Binding-site contacts:
Ligand atom C25 contacts residue GLN192 of chain 2.A at 3.4 Å.
Ligand atom O5 contacts residue PRO168 of chain 2.A at 3.7 Å.
Ligand atom C5 contacts residue LEU141 of chain 2.A at 3.6 Å (hydrophobic).
Ligand atom CL1 contacts residue MET49 of chain 2.A at 3.7 Å.
Ligand atom O2 contacts residue GLY143 of chain 2.A at 2.6 Å (h-bond).
Ligand atom C4 contacts residue GLU166 of chain 2.A at 3.4 Å.
Ligand atom O1 contacts residue GLU166 of chain 2.A at 2.7 Å (salt-bridge).
Ligand atom CL1 contacts residue ASP187 of chain 2.A at 3.4 Å.
Ligand atom C23 contacts residue THR190 of chain 2.A at 3.6 Å.
Ligand atom C18 contacts residue MET165 of chain 2.A at 3.7 Å (hydrophobic).
Ligand atom N6 contacts residue THR190 of chain 2.A at 3.6 Å.
Ligand atom C7 contacts residue CYS145 of chain 2.A at 3.5 Å (hydrophobic).
Ligand atom N2 contacts residue HIS163 of chain 2.A at 3.0 Å (h-bond).
Ligand atom CL1 contacts residue HIS41 of chain 2.A at 3.5 Å.
Ligand atom C25 contacts residue THR190 of chain 2.A at 3.4 Å.
Ligand atom C5 contacts residue ASN142 of chain 2.A at 3.6 Å.
Ligand atom N2 contacts residue SER144 of chain 2.A at 3.6 Å (h-bond).
Ligand atom C4 contacts residue PHE140 of chain 2.A at 3.2 Å (hydrophobic).
Ligand atom C17 contacts residue MET49 of chain 2.A at 3.6 Å (hydrophobic).
Ligand atom N6 contacts residue PRO168 of chain 2.A at 3.6 Å.
Ligand atom N3 contacts residue ASN142 of chain 2.A at 3.6 Å.
Ligand atom O1 contacts residue MET165 of chain 2.A at 3.2 Å.
Ligand atom C4 contacts residue LEU141 of chain 2.A at 3.7 Å (hydrophobic).
Ligand atom N2 contacts residue PHE140 of chain 2.A at 3.7 Å.
Ligand atom O2 contacts residue CYS145 of chain 2.A at 3.5 Å (h-bond).
Ligand atom O3 contacts residue THR25 of chain 2.A at 3.2 Å.
Ligand atom O5 contacts residue ALA191 of chain 2.A at 3.4 Å.
Ligand atom C10 contacts residue ASN142 of chain 2.A at 3.4 Å.
Ligand atom O5 contacts residue THR190 of chain 2.A at 3.6 Å (h-bond).
Ligand atom N2 contacts residue GLU166 of chain 2.A at 3.7 Å.
Ligand atom O3 contacts residue THR26 of chain 2.A at 3.5 Å (h-bond).
Ligand atom O2 contacts residue ASN142 of chain 2.A at 3.6 Å.
Ligand atom C25 contacts residue PRO168 of chain 2.A at 3.5 Å (hydrophobic).
Ligand atom O5 contacts residue GLN192 of chain 2.A at 2.8 Å (h-bond).
Ligand atom C16 contacts residue HIS164 of chain 2.A at 3.4 Å.
Ligand atom C8 contacts residue CYS145 of chain 2.A at 3.6 Å (hydrophobic).
Ligand atom C3 contacts residue HIS163 of chain 2.A at 3.3 Å.
Ligand atom C10 contacts residue GLY143 of chain 2.A at 3.6 Å.
Ligand atom N6 contacts residue GLN192 of chain 2.A at 2.9 Å (h-bond).
Ligand atom C24 contacts residue LEU167 of chain 2.A at 3.5 Å (hydrophobic).

Sequence of chain 2.A:
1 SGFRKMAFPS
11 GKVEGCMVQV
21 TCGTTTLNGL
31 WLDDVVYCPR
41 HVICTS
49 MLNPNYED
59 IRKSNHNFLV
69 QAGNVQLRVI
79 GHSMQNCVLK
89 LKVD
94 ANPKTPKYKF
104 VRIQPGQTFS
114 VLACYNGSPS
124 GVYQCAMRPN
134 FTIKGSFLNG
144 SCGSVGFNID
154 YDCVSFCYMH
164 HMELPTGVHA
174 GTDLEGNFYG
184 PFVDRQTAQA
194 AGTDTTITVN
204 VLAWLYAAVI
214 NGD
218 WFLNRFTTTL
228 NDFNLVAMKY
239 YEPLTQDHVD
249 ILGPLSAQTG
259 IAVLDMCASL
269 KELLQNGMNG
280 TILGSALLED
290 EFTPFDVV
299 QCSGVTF

The small molecule below binds the protein below.
Small molecule (SMILES): O=C1CN(CCOc2cc(Cl)cc(-c3cc(-c4c[nH]c(=O)[nH]c4=O)cn(-c4cccnc4)c3=O)c2)CCN1